Binding-site contacts:
Ligand atom C7 contacts residue ASN19 of chain 1.B at 4.0 Å.
Ligand atom C6 contacts residue ASN19 of chain 1.B at 2.7 Å.
Ligand atom C4 contacts residue ASN19 of chain 1.B at 3.1 Å.
Ligand atom C3 contacts residue ASN19 of chain 1.B at 3.4 Å.
Ligand atom O7 contacts residue ASN19 of chain 1.B at 4.4 Å.
Ligand atom O5 contacts residue ASN19 of chain 1.B at 2.4 Å (h-bond).
Ligand atom O3 contacts residue ASN19 of chain 1.B at 4.3 Å.
Ligand atom N2 contacts residue ASN19 of chain 1.B at 3.6 Å (h-bond).
Ligand atom C5 contacts residue GLN22 of chain 1.B at 4.2 Å.
Ligand atom C6 contacts residue GLN22 of chain 1.B at 3.3 Å.
Ligand atom C4 contacts residue GLN22 of chain 1.B at 3.6 Å.
Ligand atom O6 contacts residue GLN22 of chain 1.B at 3.1 Å.
Ligand atom C2 contacts residue ASN19 of chain 1.B at 2.5 Å.
Ligand atom C5 contacts residue ASN19 of chain 1.B at 3.0 Å.
Ligand atom O6 contacts residue ASN19 of chain 1.B at 4.0 Å.
Ligand atom C1 contacts residue ASN19 of chain 1.B at 1.4 Å.
Ligand atom O4 contacts residue GLN22 of chain 1.B at 3.7 Å.

Sequence of chain 1.B:
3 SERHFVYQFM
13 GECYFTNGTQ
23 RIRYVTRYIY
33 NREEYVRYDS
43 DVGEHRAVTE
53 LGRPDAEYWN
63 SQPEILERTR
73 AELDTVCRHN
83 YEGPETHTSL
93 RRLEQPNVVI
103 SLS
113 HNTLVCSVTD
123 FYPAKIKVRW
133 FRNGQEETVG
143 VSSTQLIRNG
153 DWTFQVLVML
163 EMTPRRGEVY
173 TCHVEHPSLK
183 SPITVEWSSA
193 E

The protein below binds the small molecule below.
Small molecule (SMILES): CC(=O)N[C@@H]1[C@@H](O)[C@H](O)[C@@H](CO)O[C@H]1O